This protein binds this small molecule.
Small molecule (SMILES): O=C1CCc2ccccc2N1

Binding-site contacts:
Ligand atom C03 contacts residue VAL128 of chain 1.A at 4.0 Å (hydrophobic).
Ligand atom C08 contacts residue LEU140 of chain 1.A at 4.2 Å (hydrophobic).
Ligand atom N05 contacts residue THR141 of chain 1.A at 3.3 Å.
Ligand atom C01 contacts residue GLU142 of chain 1.A at 3.7 Å.
Ligand atom C06 contacts residue THR141 of chain 1.A at 3.9 Å.
Ligand atom C06 contacts residue VAL128 of chain 1.A at 4.0 Å (hydrophobic).
Ligand atom N05 contacts residue VAL128 of chain 1.A at 3.7 Å.
Ligand atom O04 contacts residue LEU145 of chain 1.A at 2.7 Å.
Ligand atom C11 contacts residue ASN21 of chain 1.A at 3.9 Å.
Ligand atom C03 contacts residue GLU142 of chain 1.A at 3.6 Å.
Ligand atom O04 contacts residue THR141 of chain 1.A at 3.6 Å.
Ligand atom O04 contacts residue ILE20 of chain 1.A at 4.0 Å.
Ligand atom C06 contacts residue LEU140 of chain 1.A at 3.7 Å (hydrophobic).
Ligand atom C10 contacts residue ASN21 of chain 1.A at 3.3 Å.
Ligand atom C03 contacts residue THR141 of chain 1.A at 3.8 Å.
Ligand atom C10 contacts residue ALA24 of chain 1.A at 4.4 Å (hydrophobic).
Ligand atom N05 contacts residue GLU142 of chain 1.A at 3.3 Å (salt-bridge).
Ligand atom C06 contacts residue GLU142 of chain 1.A at 3.6 Å.
Ligand atom C07 contacts residue GLU142 of chain 1.A at 4.1 Å.
Ligand atom C03 contacts residue ILE20 of chain 1.A at 3.9 Å (hydrophobic).
Ligand atom N05 contacts residue LEU140 of chain 1.A at 3.4 Å (h-bond).
Ligand atom C09 contacts residue ASN21 of chain 1.A at 4.3 Å.
Ligand atom C02 contacts residue LEU145 of chain 1.A at 4.2 Å (hydrophobic).
Ligand atom C02 contacts residue THR17 of chain 1.A at 4.2 Å.
Ligand atom C07 contacts residue VAL128 of chain 1.A at 4.2 Å (hydrophobic).
Ligand atom O04 contacts residue VAL128 of chain 1.A at 3.7 Å.
Ligand atom C02 contacts residue GLU142 of chain 1.A at 4.1 Å.
Ligand atom O04 contacts residue GLU142 of chain 1.A at 3.8 Å.
Ligand atom C02 contacts residue ASN21 of chain 1.A at 4.0 Å.
Ligand atom C07 contacts residue LEU140 of chain 1.A at 3.1 Å (hydrophobic).
Ligand atom C03 contacts residue LEU145 of chain 1.A at 3.7 Å (hydrophobic).
Ligand atom C11 contacts residue GLU142 of chain 1.A at 4.1 Å.
Ligand atom C01 contacts residue ASN21 of chain 1.A at 3.6 Å.
Ligand atom C07 contacts residue THR141 of chain 1.A at 4.1 Å.
Ligand atom C02 contacts residue ILE20 of chain 1.A at 3.5 Å (hydrophobic).

Sequence of chain 1.A:
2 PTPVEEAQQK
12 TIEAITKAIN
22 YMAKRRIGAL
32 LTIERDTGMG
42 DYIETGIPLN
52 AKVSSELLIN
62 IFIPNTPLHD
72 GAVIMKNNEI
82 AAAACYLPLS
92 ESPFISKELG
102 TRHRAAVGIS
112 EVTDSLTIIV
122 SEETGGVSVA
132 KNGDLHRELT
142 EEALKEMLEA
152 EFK